The small molecule below binds the protein below.
Small molecule (SMILES): CC(=O)N[C@@H]1[C@@H](O)[C@H](O)[C@@H](CO)O[C@H]1O

Binding-site contacts:
Ligand atom C5 contacts residue ASN146 of chain 1.A at 3.7 Å.
Ligand atom C2 contacts residue ASN146 of chain 1.A at 2.3 Å.
Ligand atom C3 contacts residue ASN146 of chain 1.A at 3.7 Å.
Ligand atom C7 contacts residue SER308 of chain 1.A at 3.4 Å.
Ligand atom C8 contacts residue LEU145 of chain 1.A at 3.8 Å (hydrophobic).
Ligand atom O7 contacts residue ASN244 of chain 1.A at 4.3 Å.
Ligand atom C8 contacts residue SER308 of chain 1.A at 3.4 Å.
Ligand atom C8 contacts residue ASN146 of chain 1.A at 4.4 Å.
Ligand atom O5 contacts residue ASN146 of chain 1.A at 2.4 Å (h-bond).
Ligand atom C1 contacts residue SER308 of chain 1.A at 3.7 Å.
Ligand atom C5 contacts residue VAL307 of chain 1.A at 3.4 Å (hydrophobic).
Ligand atom C1 contacts residue ASN146 of chain 1.A at 1.4 Å.
Ligand atom O3 contacts residue CYS306 of chain 1.A at 3.4 Å (h-bond).
Ligand atom C4 contacts residue ASN146 of chain 1.A at 4.1 Å.
Ligand atom N2 contacts residue SER308 of chain 1.A at 2.6 Å (h-bond).
Ligand atom C3 contacts residue SER308 of chain 1.A at 4.0 Å.
Ligand atom N2 contacts residue ASN146 of chain 1.A at 2.8 Å (h-bond).
Ligand atom C8 contacts residue VAL138 of chain 1.A at 4.2 Å (hydrophobic).
Ligand atom C4 contacts residue VAL307 of chain 1.A at 4.0 Å (hydrophobic).
Ligand atom C6 contacts residue NAG1 of chain 1.M at 3.4 Å.
Ligand atom C6 contacts residue VAL307 of chain 1.A at 4.4 Å (hydrophobic).
Ligand atom O6 contacts residue NAG1 of chain 1.M at 3.8 Å.
Ligand atom O7 contacts residue ASN146 of chain 1.A at 3.6 Å.
Ligand atom O4 contacts residue VAL307 of chain 1.A at 4.1 Å.
Ligand atom C3 contacts residue CYS306 of chain 1.A at 4.3 Å (hydrophobic).
Ligand atom C8 contacts residue ASN244 of chain 1.A at 3.9 Å.
Ligand atom C1 contacts residue NAG1 of chain 1.M at 4.1 Å.
Ligand atom O7 contacts residue PRO96 of chain 1.A at 4.1 Å.
Ligand atom C8 contacts residue PHE243 of chain 1.A at 4.3 Å (hydrophobic).
Ligand atom O7 contacts residue VAL138 of chain 1.A at 4.4 Å.
Ligand atom O3 contacts residue ASP95 of chain 1.A at 4.1 Å.
Ligand atom C1 contacts residue VAL307 of chain 1.A at 3.9 Å (hydrophobic).
Ligand atom C2 contacts residue SER308 of chain 1.A at 3.5 Å.
Ligand atom C7 contacts residue ASN146 of chain 1.A at 3.4 Å.
Ligand atom O5 contacts residue NAG1 of chain 1.M at 3.1 Å (h-bond).
Ligand atom C5 contacts residue NAG1 of chain 1.M at 3.7 Å.
Ligand atom C3 contacts residue VAL307 of chain 1.A at 3.7 Å (hydrophobic).
Ligand atom C4 contacts residue ASP95 of chain 1.A at 4.2 Å.
Ligand atom C2 contacts residue VAL307 of chain 1.A at 4.3 Å (hydrophobic).
Ligand atom O5 contacts residue VAL307 of chain 1.A at 4.0 Å.

Sequence of chain 1.A:
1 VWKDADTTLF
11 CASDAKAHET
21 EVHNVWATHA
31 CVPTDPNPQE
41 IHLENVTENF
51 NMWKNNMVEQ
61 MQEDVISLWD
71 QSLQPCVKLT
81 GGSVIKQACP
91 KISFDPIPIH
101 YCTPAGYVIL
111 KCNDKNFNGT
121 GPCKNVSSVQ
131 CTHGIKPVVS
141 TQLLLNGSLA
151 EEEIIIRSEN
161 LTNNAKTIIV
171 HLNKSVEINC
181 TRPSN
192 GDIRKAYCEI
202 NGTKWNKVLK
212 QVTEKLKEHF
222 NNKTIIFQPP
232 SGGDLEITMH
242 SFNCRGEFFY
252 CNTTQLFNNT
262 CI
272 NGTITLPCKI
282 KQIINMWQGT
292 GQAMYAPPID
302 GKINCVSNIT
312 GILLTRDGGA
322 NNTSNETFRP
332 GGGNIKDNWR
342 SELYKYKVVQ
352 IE